Sequence of chain 1.B:
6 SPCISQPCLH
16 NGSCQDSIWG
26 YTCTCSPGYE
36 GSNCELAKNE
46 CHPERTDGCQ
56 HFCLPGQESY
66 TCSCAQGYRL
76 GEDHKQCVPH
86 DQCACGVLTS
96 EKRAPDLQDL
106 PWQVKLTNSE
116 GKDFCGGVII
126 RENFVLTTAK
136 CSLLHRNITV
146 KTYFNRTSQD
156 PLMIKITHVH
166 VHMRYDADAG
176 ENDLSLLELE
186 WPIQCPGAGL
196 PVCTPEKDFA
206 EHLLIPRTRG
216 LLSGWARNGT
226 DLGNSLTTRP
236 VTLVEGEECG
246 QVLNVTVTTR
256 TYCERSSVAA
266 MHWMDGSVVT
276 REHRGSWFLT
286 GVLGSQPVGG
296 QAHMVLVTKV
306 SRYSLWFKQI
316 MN

Binding-site contacts:
Ligand atom C1 contacts residue ASN249 of chain 1.B at 1.4 Å.
Ligand atom C8 contacts residue ASN249 of chain 1.B at 4.2 Å.
Ligand atom O5 contacts residue ASN249 of chain 1.B at 2.0 Å (h-bond).
Ligand atom C7 contacts residue ASN249 of chain 1.B at 4.0 Å.
Ligand atom C2 contacts residue ASN249 of chain 1.B at 2.7 Å.
Ligand atom C3 contacts residue ASN249 of chain 1.B at 3.9 Å.
Ligand atom C5 contacts residue ASN249 of chain 1.B at 3.4 Å.
Ligand atom C6 contacts residue ASN249 of chain 1.B at 4.2 Å.
Ligand atom N2 contacts residue ASN249 of chain 1.B at 3.3 Å (h-bond).
Ligand atom C4 contacts residue ASN249 of chain 1.B at 4.2 Å.

This protein binds this small molecule.
Small molecule (SMILES): CC(=O)N[C@@H]1[C@@H](O)[C@H](O)[C@@H](CO)O[C@H]1O